The small molecule below binds the protein below.
Small molecule (SMILES): O=C1c2ccccc2C(=O)N1CCOC(=S)Nc1ccc(Cl)cc1

Binding-site contacts:
Ligand atom C3 contacts residue TYR188 of chain 1.A at 3.6 Å (hydrophobic).
Ligand atom O2 contacts residue TYR188 of chain 1.A at 3.5 Å.
Ligand atom CL2 contacts residue LEU234 of chain 1.A at 3.9 Å.
Ligand atom S1 contacts residue LYS103 of chain 1.A at 3.7 Å.
Ligand atom C6 contacts residue TYR181 of chain 1.A at 3.4 Å (hydrophobic).
Ligand atom C2 contacts residue TYR181 of chain 1.A at 3.7 Å (hydrophobic).
Ligand atom O1 contacts residue TYR181 of chain 1.A at 3.6 Å.
Ligand atom N2 contacts residue LEU100 of chain 1.A at 3.8 Å.
Ligand atom C12 contacts residue LYS101 of chain 1.A at 3.5 Å.
Ligand atom C5 contacts residue TRP229 of chain 1.A at 3.5 Å (hydrophobic).
Ligand atom C16 contacts residue TYR318 of chain 1.A at 3.7 Å (hydrophobic).
Ligand atom C11 contacts residue LEU100 of chain 1.A at 3.8 Å (hydrophobic).
Ligand atom C5 contacts residue TYR181 of chain 1.A at 3.7 Å (hydrophobic).
Ligand atom C7 contacts residue LEU100 of chain 1.A at 3.7 Å (hydrophobic).
Ligand atom CL2 contacts residue HIS235 of chain 1.A at 3.9 Å.
Ligand atom S1 contacts residue LYS101 of chain 1.A at 3.5 Å (salt-bridge).
Ligand atom C10 contacts residue VAL179 of chain 1.A at 2.8 Å (hydrophobic).
Ligand atom C12 contacts residue LYS103 of chain 1.A at 3.6 Å.
Ligand atom O3 contacts residue VAL179 of chain 1.A at 3.2 Å.
Ligand atom O1 contacts residue GLU138 of chain 1.B at 3.5 Å.
Ligand atom CL2 contacts residue VAL106 of chain 1.A at 3.4 Å.
Ligand atom C16 contacts residue PRO236 of chain 1.A at 3.8 Å (hydrophobic).
Ligand atom C9 contacts residue VAL179 of chain 1.A at 2.7 Å (hydrophobic).
Ligand atom O1 contacts residue LEU100 of chain 1.A at 3.5 Å.
Ligand atom C9 contacts residue TYR181 of chain 1.A at 3.6 Å (hydrophobic).
Ligand atom C6 contacts residue PRO95 of chain 1.A at 3.8 Å (hydrophobic).
Ligand atom N1 contacts residue TYR181 of chain 1.A at 3.1 Å.
Ligand atom C1 contacts residue TYR181 of chain 1.A at 3.4 Å (hydrophobic).
Ligand atom C8 contacts residue TYR181 of chain 1.A at 3.4 Å (hydrophobic).
Ligand atom CL2 contacts residue PHE227 of chain 1.A at 3.6 Å.
Ligand atom C17 contacts residue LYS101 of chain 1.A at 3.4 Å.
Ligand atom C16 contacts residue HIS235 of chain 1.A at 3.5 Å.
Ligand atom C4 contacts residue LEU234 of chain 1.A at 3.4 Å (hydrophobic).
Ligand atom C7 contacts residue TYR181 of chain 1.A at 3.2 Å (hydrophobic).
Ligand atom C15 contacts residue VAL106 of chain 1.A at 3.7 Å (hydrophobic).
Ligand atom N2 contacts residue LYS101 of chain 1.A at 2.7 Å (salt-bridge).
Ligand atom C11 contacts residue LYS101 of chain 1.A at 3.6 Å.
Ligand atom C17 contacts residue LYS103 of chain 1.A at 3.9 Å.
Ligand atom O3 contacts residue LEU100 of chain 1.A at 3.8 Å.
Ligand atom N2 contacts residue LYS103 of chain 1.A at 3.5 Å.

Sequence of chain 1.B:
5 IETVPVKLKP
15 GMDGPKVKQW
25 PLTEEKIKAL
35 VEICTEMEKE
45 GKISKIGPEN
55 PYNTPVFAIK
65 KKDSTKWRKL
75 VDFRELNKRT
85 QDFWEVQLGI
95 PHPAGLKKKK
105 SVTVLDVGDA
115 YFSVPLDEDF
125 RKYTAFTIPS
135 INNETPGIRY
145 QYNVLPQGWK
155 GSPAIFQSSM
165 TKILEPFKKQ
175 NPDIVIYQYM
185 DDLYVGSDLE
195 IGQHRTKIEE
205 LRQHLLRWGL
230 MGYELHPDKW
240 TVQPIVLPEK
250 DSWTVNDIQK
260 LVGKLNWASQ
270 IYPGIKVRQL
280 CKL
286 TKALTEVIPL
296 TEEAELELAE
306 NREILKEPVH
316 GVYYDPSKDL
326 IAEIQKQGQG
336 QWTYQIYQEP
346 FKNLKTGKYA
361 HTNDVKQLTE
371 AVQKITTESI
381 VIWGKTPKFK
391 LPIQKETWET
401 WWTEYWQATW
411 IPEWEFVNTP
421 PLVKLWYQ

Sequence of chain 1.A:
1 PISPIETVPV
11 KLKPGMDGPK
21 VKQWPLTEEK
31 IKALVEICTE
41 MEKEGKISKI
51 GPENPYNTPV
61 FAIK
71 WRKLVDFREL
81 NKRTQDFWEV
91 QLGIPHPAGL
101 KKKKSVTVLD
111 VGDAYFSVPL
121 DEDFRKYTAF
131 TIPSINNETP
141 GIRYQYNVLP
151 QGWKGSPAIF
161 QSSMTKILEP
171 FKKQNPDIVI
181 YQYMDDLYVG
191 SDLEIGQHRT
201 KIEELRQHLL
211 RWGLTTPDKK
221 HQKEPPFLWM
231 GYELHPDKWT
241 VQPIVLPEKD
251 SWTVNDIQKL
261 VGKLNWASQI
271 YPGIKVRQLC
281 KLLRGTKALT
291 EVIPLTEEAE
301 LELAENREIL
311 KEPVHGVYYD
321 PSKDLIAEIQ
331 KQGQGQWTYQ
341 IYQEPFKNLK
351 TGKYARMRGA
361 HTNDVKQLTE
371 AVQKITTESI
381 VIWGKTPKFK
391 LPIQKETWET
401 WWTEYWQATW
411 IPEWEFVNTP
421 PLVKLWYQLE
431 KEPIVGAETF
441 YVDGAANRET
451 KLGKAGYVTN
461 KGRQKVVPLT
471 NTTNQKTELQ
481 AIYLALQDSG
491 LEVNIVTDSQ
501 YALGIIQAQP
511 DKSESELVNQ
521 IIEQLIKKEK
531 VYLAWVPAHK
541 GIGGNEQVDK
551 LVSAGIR